A small-molecule ligand and the protein it binds are described below.
Small molecule (SMILES): CC(=O)N[C@H]1[C@H](O[C@H]2[C@H](O[C@H]3O[C@@H](C)[C@@H](O)[C@@H](O)[C@@H]3O)[C@@H](NC(C)=O)CO[C@@H]2CO[C@H]2O[C@@H](C)[C@@H](O)[C@@H](O)[C@@H]2O)O[C@H](CO)[C@@H](O[C@@H]2O[C@H](CO)[C@@H](O)[C@H](O)[C@@H]2O)[C@@H]1O

Sequence of chain 1.A:
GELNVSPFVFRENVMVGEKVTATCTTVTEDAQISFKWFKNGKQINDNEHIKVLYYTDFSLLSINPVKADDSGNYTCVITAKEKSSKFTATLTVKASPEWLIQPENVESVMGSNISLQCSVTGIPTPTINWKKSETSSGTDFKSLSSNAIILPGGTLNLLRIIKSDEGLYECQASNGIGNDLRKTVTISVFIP

Binding-site contacts:
Ligand atom N2 contacts residue ASN115 of chain 1.A at 2.8 Å (h-bond).
Ligand atom C5 contacts residue ASN115 of chain 1.A at 3.7 Å.
Ligand atom C8 contacts residue GLY113 of chain 1.A at 4.5 Å.
Ligand atom C6 contacts residue LEU163 of chain 1.A at 4.5 Å (hydrophobic).
Ligand atom O5 contacts residue LEU163 of chain 1.A at 3.7 Å.
Ligand atom O7 contacts residue GLY113 of chain 1.A at 4.4 Å.
Ligand atom O5 contacts residue ASN115 of chain 1.A at 2.4 Å (h-bond).
Ligand atom O6 contacts residue LEU163 of chain 1.A at 4.1 Å.
Ligand atom C8 contacts residue ASN115 of chain 1.A at 3.6 Å.
Ligand atom C4 contacts residue ASN115 of chain 1.A at 4.2 Å.
Ligand atom C3 contacts residue ASN115 of chain 1.A at 3.7 Å.
Ligand atom O5 contacts residue LEU163 of chain 1.A at 3.9 Å.
Ligand atom C2 contacts residue ASN115 of chain 1.A at 2.4 Å.
Ligand atom C1 contacts residue ASN115 of chain 1.A at 1.4 Å.
Ligand atom O5 contacts residue ASN115 of chain 1.A at 4.2 Å.
Ligand atom C5 contacts residue ASN115 of chain 1.A at 4.0 Å.
Ligand atom C6 contacts residue ASN161 of chain 1.A at 4.1 Å.
Ligand atom C1 contacts residue LEU163 of chain 1.A at 4.2 Å (hydrophobic).
Ligand atom C7 contacts residue ASN115 of chain 1.A at 3.5 Å.
Ligand atom C8 contacts residue ARG164 of chain 1.A at 4.2 Å.
Ligand atom C6 contacts residue ASN115 of chain 1.A at 3.8 Å.
Ligand atom O7 contacts residue ASN115 of chain 1.A at 4.3 Å.